Sequence of chain 20.B:
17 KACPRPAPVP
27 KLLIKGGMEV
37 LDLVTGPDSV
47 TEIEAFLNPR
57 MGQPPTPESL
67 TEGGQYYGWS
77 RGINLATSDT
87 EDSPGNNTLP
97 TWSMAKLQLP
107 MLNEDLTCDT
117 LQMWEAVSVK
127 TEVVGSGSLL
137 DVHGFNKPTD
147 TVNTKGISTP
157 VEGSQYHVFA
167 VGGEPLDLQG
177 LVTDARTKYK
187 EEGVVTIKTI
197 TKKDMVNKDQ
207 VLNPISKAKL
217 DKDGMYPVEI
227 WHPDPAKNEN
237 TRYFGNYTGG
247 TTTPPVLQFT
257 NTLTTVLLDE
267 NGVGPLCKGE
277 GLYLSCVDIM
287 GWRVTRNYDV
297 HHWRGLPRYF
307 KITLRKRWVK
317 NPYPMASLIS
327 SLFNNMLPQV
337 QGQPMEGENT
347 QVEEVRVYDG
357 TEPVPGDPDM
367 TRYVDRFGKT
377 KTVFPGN

Binding-site contacts:
Ligand atom C3 contacts residue GLY78 of chain 20.B at 4.1 Å.
Ligand atom O4 contacts residue ASN80 of chain 20.B at 4.2 Å.
Ligand atom O3 contacts residue GLY78 of chain 20.B at 3.4 Å.
Ligand atom O8 contacts residue ARG77 of chain 20.B at 3.4 Å (salt-bridge).
Ligand atom C5 contacts residue TYR72 of chain 20.B at 3.9 Å (hydrophobic).
Ligand atom C6 contacts residue TYR72 of chain 20.B at 4.0 Å (hydrophobic).
Ligand atom O4 contacts residue THR291 of chain 20.B at 3.1 Å.
Ligand atom C4 contacts residue GLY78 of chain 20.B at 3.6 Å.
Ligand atom C3 contacts residue ARG77 of chain 20.B at 3.9 Å.
Ligand atom C6 contacts residue ASN93 of chain 20.B at 3.2 Å.
Ligand atom O3 contacts residue VAL296 of chain 20.B at 4.0 Å.
Ligand atom C11 contacts residue TYR72 of chain 20.B at 4.0 Å (hydrophobic).
Ligand atom O4 contacts residue ILE79 of chain 20.B at 3.6 Å (h-bond).
Ligand atom O1B contacts residue SER89 of chain 20.B at 4.1 Å.
Ligand atom O6 contacts residue ASN93 of chain 20.B at 3.2 Å (h-bond).
Ligand atom N5 contacts residue TYR72 of chain 20.B at 3.1 Å (h-bond).
Ligand atom C4 contacts residue ARG77 of chain 20.B at 4.0 Å.
Ligand atom C11 contacts residue ASP85 of chain 20.C at 4.0 Å.
Ligand atom O1B contacts residue ARG77 of chain 20.B at 3.1 Å (salt-bridge).
Ligand atom C5 contacts residue ASN93 of chain 20.B at 4.3 Å.
Ligand atom C1 contacts residue ARG77 of chain 20.B at 3.4 Å.
Ligand atom O8 contacts residue TYR72 of chain 20.B at 3.4 Å (h-bond).
Ligand atom O1A contacts residue TYR72 of chain 20.B at 3.4 Å.
Ligand atom C1 contacts residue TYR72 of chain 20.B at 4.1 Å (hydrophobic).
Ligand atom C8 contacts residue ARG77 of chain 20.B at 4.3 Å.
Ligand atom C3 contacts residue HIS298 of chain 20.B at 3.4 Å.
Ligand atom O4 contacts residue HIS298 of chain 20.B at 2.9 Å (h-bond).
Ligand atom C3 contacts residue VAL296 of chain 20.B at 3.5 Å (hydrophobic).
Ligand atom O1A contacts residue GLY78 of chain 20.B at 4.0 Å.
Ligand atom O1B contacts residue TYR72 of chain 20.B at 4.2 Å.
Ligand atom C10 contacts residue TYR72 of chain 20.B at 4.1 Å (hydrophobic).
Ligand atom C4 contacts residue TYR72 of chain 20.B at 4.1 Å (hydrophobic).
Ligand atom O4 contacts residue GLY78 of chain 20.B at 3.0 Å.
Ligand atom C2 contacts residue GLY78 of chain 20.B at 4.1 Å.
Ligand atom C3 contacts residue GLY78 of chain 20.B at 3.9 Å.
Ligand atom C7 contacts residue TYR72 of chain 20.B at 4.3 Å (hydrophobic).
Ligand atom O4 contacts residue VAL296 of chain 20.B at 4.0 Å.
Ligand atom O1B contacts residue ASN80 of chain 20.B at 4.3 Å.
Ligand atom O1A contacts residue ARG77 of chain 20.B at 2.9 Å (salt-bridge).
Ligand atom C4 contacts residue HIS298 of chain 20.B at 3.4 Å.

Sequence of chain 20.C:
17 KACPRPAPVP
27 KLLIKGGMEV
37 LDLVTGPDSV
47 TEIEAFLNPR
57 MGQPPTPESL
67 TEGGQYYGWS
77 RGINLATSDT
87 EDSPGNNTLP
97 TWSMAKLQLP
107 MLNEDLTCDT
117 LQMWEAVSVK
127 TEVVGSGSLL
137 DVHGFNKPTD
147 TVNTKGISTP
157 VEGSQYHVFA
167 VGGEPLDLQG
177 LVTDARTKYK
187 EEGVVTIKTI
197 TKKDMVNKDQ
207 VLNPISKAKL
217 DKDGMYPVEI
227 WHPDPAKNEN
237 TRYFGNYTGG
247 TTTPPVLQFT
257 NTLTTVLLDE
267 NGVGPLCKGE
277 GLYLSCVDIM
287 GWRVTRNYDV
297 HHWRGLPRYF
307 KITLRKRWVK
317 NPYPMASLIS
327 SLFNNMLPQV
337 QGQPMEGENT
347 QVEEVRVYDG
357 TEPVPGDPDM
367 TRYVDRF

The protein below binds the small molecule below.
Small molecule (SMILES): CC(=O)N[C@@H]1[C@@H](O[C@@H]2O[C@H](CO)[C@H](O)[C@H](O[C@]3(C(=O)O)C[C@H](O)[C@@H](NC(C)=O)[C@H]([C@H](O)[C@H](O)CO)O3)[C@H]2O)[C@H](O)[C@@H](CO[C@]2(C(=O)O)C[C@H](O)[C@@H](NC(C)=O)[C@H]([C@H](O)[C@H](O)CO)O2)O[C@H]1O